Sequence of chain 2.A:
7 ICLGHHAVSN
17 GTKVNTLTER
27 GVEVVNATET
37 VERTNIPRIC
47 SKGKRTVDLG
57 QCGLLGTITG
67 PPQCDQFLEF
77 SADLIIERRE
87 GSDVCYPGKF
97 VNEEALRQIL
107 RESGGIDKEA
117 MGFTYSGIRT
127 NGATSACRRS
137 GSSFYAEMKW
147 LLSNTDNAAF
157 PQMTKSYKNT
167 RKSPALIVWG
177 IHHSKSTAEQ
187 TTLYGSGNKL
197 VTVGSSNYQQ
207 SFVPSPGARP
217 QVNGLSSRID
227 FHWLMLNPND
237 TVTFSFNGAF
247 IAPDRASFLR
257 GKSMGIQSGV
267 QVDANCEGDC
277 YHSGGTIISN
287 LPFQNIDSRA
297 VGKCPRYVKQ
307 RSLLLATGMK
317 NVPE

Binding-site contacts:
Ligand atom C8 contacts residue LYS168 of chain 2.A at 3.4 Å.
Ligand atom N2 contacts residue ASN235 of chain 2.A at 2.8 Å (h-bond).
Ligand atom C5 contacts residue ASN235 of chain 2.A at 3.7 Å.
Ligand atom C4 contacts residue ASN235 of chain 2.A at 4.3 Å.
Ligand atom C2 contacts residue ASN235 of chain 2.A at 2.5 Å.
Ligand atom C7 contacts residue ASN235 of chain 2.A at 3.2 Å.
Ligand atom C1 contacts residue ASN235 of chain 2.A at 1.4 Å.
Ligand atom O5 contacts residue ASN235 of chain 2.A at 2.4 Å (h-bond).
Ligand atom C8 contacts residue PRO234 of chain 2.A at 4.1 Å (hydrophobic).
Ligand atom C8 contacts residue ASN235 of chain 2.A at 4.3 Å.
Ligand atom O7 contacts residue ASN235 of chain 2.A at 3.3 Å (h-bond).
Ligand atom C3 contacts residue ASN235 of chain 2.A at 3.8 Å.

A small-molecule ligand and the protein it binds are described below.
Small molecule (SMILES): CC(=O)N[C@@H]1[C@@H](O)[C@H](O)[C@@H](CO)O[C@H]1O